Sequence of chain 1.A:
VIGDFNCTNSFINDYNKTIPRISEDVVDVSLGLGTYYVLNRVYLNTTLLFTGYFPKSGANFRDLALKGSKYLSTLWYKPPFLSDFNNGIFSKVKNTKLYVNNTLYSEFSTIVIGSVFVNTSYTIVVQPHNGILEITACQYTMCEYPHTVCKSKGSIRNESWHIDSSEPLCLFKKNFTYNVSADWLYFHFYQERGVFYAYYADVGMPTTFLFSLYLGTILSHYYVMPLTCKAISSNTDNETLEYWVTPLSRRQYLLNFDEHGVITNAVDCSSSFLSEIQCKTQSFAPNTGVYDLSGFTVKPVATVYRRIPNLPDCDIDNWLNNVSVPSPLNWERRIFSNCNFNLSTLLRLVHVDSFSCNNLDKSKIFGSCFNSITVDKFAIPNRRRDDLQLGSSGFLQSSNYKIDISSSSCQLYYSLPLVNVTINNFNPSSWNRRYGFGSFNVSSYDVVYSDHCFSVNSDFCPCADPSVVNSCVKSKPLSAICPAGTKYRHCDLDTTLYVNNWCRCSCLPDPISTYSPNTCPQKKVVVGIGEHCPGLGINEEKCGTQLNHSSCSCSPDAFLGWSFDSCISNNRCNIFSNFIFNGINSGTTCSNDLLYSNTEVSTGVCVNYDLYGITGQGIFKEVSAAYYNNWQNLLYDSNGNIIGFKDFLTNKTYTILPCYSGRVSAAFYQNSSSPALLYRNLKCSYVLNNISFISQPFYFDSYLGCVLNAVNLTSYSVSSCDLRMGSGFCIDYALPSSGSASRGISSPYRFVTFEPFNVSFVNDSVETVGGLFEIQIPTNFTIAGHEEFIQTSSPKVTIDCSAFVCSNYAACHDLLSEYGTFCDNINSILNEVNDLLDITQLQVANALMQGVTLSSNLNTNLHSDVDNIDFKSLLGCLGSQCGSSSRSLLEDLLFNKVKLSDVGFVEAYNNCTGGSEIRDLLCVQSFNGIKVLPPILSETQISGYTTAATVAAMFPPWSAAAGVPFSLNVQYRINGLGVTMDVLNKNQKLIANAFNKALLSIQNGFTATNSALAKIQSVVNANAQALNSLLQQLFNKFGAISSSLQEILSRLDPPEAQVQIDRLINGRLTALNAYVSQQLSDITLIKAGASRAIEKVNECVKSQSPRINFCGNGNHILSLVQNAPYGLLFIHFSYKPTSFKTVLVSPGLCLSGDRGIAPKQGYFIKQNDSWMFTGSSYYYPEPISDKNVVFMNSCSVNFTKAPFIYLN

The protein below binds the small molecule below.
Small molecule (SMILES): CC(=O)N[C@@H]1[C@@H](O)[C@H](O)[C@@H](CO)O[C@H]1O

Binding-site contacts:
Ligand atom C7 contacts residue ASN776 of chain 1.C at 3.4 Å.
Ligand atom C3 contacts residue ASN776 of chain 1.C at 3.8 Å.
Ligand atom O7 contacts residue ASN776 of chain 1.C at 3.6 Å.
Ligand atom C2 contacts residue ASN776 of chain 1.C at 2.4 Å.
Ligand atom C5 contacts residue ASN776 of chain 1.C at 3.7 Å.
Ligand atom C4 contacts residue ASN776 of chain 1.C at 4.3 Å.
Ligand atom O6 contacts residue ASN870 of chain 1.A at 4.1 Å.
Ligand atom C8 contacts residue ASN776 of chain 1.C at 4.4 Å.
Ligand atom C1 contacts residue ASN776 of chain 1.C at 1.4 Å.
Ligand atom N2 contacts residue ASN776 of chain 1.C at 2.8 Å (h-bond).
Ligand atom O5 contacts residue ASN776 of chain 1.C at 2.4 Å (h-bond).
Ligand atom O6 contacts residue ASN776 of chain 1.C at 3.9 Å.

Sequence of chain 1.C:
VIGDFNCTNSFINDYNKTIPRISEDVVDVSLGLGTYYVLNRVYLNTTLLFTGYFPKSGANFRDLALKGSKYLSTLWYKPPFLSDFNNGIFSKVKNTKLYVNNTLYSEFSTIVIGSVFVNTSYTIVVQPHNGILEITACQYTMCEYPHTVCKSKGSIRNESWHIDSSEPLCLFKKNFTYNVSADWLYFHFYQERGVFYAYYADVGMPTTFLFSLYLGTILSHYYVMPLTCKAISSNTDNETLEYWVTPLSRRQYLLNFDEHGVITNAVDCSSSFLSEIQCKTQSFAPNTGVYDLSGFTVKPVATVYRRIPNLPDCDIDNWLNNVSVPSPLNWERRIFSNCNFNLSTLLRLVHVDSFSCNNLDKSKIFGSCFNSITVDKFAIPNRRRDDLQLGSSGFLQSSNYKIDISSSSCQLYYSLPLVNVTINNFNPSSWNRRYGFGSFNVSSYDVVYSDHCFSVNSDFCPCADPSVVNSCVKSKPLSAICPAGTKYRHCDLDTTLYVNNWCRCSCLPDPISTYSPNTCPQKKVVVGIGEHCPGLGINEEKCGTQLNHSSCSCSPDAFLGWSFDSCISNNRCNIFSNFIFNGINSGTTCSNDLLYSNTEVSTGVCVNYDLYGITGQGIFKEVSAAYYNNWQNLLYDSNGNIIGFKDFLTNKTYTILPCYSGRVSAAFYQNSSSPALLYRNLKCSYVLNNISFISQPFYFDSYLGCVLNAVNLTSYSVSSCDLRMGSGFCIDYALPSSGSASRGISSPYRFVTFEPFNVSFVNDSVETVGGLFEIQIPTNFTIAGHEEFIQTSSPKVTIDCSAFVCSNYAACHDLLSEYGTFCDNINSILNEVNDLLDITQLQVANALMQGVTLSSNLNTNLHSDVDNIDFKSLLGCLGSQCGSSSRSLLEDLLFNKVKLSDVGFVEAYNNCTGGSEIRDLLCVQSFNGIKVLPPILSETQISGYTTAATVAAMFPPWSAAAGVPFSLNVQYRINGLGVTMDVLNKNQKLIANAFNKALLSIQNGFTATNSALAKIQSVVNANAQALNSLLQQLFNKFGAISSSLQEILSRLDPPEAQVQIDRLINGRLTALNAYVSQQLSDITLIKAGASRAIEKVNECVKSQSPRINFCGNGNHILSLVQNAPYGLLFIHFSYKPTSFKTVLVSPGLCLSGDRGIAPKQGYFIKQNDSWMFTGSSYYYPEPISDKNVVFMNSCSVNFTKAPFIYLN